Sequence of chain 1.D:
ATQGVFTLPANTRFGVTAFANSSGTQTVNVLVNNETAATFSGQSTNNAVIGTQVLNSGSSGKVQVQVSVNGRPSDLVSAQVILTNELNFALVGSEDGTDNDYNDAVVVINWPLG

Sequence of chain 1.C:
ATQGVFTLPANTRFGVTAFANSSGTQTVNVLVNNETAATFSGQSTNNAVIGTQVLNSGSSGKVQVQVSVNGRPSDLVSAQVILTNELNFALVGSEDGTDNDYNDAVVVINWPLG

Binding-site contacts:
Ligand atom O4 contacts residue ASN21 of chain 1.C at 3.0 Å (h-bond).
Ligand atom C5 contacts residue SER23 of chain 1.C at 3.9 Å.
Ligand atom C2 contacts residue SER22 of chain 1.C at 3.7 Å.
Ligand atom C2 contacts residue ASP104 of chain 1.C at 3.2 Å.
Ligand atom C6 contacts residue GLY114 of chain 1.D at 3.7 Å.
Ligand atom O3 contacts residue ASP101 of chain 1.C at 2.9 Å (salt-bridge).
Ligand atom C3 contacts residue ASP99 of chain 1.C at 3.2 Å.
Ligand atom C07 contacts residue SER23 of chain 1.C at 3.7 Å.
Ligand atom O2 contacts residue GLU95 of chain 1.C at 3.4 Å (salt-bridge).
Ligand atom O4 contacts residue CA1 of chain 1.O at 2.5 Å.
Ligand atom O5 contacts residue SER22 of chain 1.C at 3.5 Å (h-bond).
Ligand atom C02 contacts residue THR98 of chain 1.C at 3.6 Å.
Ligand atom O3 contacts residue ASP104 of chain 1.C at 3.0 Å (salt-bridge).
Ligand atom C4 contacts residue ASP99 of chain 1.C at 3.9 Å.
Ligand atom O2 contacts residue ASP96 of chain 1.C at 2.5 Å (salt-bridge).
Ligand atom O3 contacts residue CA1 of chain 1.P at 2.4 Å.
Ligand atom O3 contacts residue CA1 of chain 1.O at 2.5 Å.
Ligand atom C2 contacts residue CA1 of chain 1.P at 3.3 Å.
Ligand atom O2 contacts residue ASP104 of chain 1.C at 3.2 Å (salt-bridge).
Ligand atom C4 contacts residue CA1 of chain 1.O at 3.4 Å.
Ligand atom O2 contacts residue GLY97 of chain 1.C at 3.8 Å.
Ligand atom C01 contacts residue GLY97 of chain 1.C at 3.9 Å.
Ligand atom C3 contacts residue ASP104 of chain 1.C at 3.7 Å.
Ligand atom C4 contacts residue GLY114 of chain 1.D at 3.5 Å.
Ligand atom O2 contacts residue CA1 of chain 1.P at 2.5 Å.
Ligand atom O3 contacts residue ASP99 of chain 1.C at 2.5 Å (salt-bridge).
Ligand atom O4 contacts residue SER22 of chain 1.C at 3.4 Å.
Ligand atom O08 contacts residue SER23 of chain 1.C at 2.9 Å (h-bond).
Ligand atom O2 contacts residue ASP99 of chain 1.C at 3.9 Å.
Ligand atom C6 contacts residue SER23 of chain 1.C at 3.6 Å.
Ligand atom C1 contacts residue ASP96 of chain 1.C at 3.7 Å.
Ligand atom O5 contacts residue SER23 of chain 1.C at 3.0 Å (h-bond).
Ligand atom C2 contacts residue ASP96 of chain 1.C at 3.4 Å.
Ligand atom C3 contacts residue CA1 of chain 1.O at 3.4 Å.
Ligand atom C1 contacts residue SER23 of chain 1.C at 3.8 Å.
Ligand atom C1 contacts residue SER22 of chain 1.C at 3.4 Å.
Ligand atom O4 contacts residue GLY114 of chain 1.D at 2.6 Å (h-bond).
Ligand atom C2 contacts residue CA1 of chain 1.O at 3.8 Å.
Ligand atom O4 contacts residue ASP104 of chain 1.C at 3.7 Å.
Ligand atom C3 contacts residue CA1 of chain 1.P at 3.3 Å.

This protein binds this small molecule.
Small molecule (SMILES): C[C@@H]1O[C@@H](NC(=O)c2ccccc2)[C@@H](O)[C@H](O)[C@@H]1O